Binding-site contacts:
Ligand atom C5 contacts residue PHE1103 of chain 1.A at 4.3 Å (hydrophobic).
Ligand atom C1 contacts residue HIS1101 of chain 1.A at 3.5 Å.
Ligand atom N2 contacts residue ASN1098 of chain 1.A at 2.6 Å (h-bond).
Ligand atom O5 contacts residue ASN1098 of chain 1.A at 2.3 Å (h-bond).
Ligand atom C7 contacts residue ASN1098 of chain 1.A at 3.1 Å.
Ligand atom O5 contacts residue HIS1101 of chain 1.A at 3.9 Å.
Ligand atom N2 contacts residue THR1100 of chain 1.A at 3.5 Å (h-bond).
Ligand atom C2 contacts residue ASN1098 of chain 1.A at 2.2 Å.
Ligand atom C3 contacts residue ASN1098 of chain 1.A at 3.6 Å.
Ligand atom C4 contacts residue HIS1101 of chain 1.A at 4.0 Å.
Ligand atom C2 contacts residue HIS1101 of chain 1.A at 4.0 Å.
Ligand atom C3 contacts residue HIS1101 of chain 1.A at 3.6 Å.
Ligand atom C8 contacts residue ASN1098 of chain 1.A at 3.4 Å.
Ligand atom C1 contacts residue ASN1098 of chain 1.A at 1.4 Å.
Ligand atom C6 contacts residue PHE1103 of chain 1.A at 4.1 Å (hydrophobic).
Ligand atom O7 contacts residue ASN1098 of chain 1.A at 3.2 Å (h-bond).
Ligand atom C5 contacts residue ASN1098 of chain 1.A at 3.6 Å.
Ligand atom C8 contacts residue THR1100 of chain 1.A at 4.0 Å.
Ligand atom O4 contacts residue HIS1101 of chain 1.A at 3.5 Å.
Ligand atom C3 contacts residue THR1100 of chain 1.A at 4.1 Å.
Ligand atom C1 contacts residue THR1100 of chain 1.A at 4.1 Å.
Ligand atom C4 contacts residue ASN1098 of chain 1.A at 4.1 Å.
Ligand atom N2 contacts residue HIS1101 of chain 1.A at 4.3 Å.
Ligand atom O5 contacts residue PHE1103 of chain 1.A at 3.9 Å.
Ligand atom C5 contacts residue HIS1101 of chain 1.A at 3.5 Å.
Ligand atom O6 contacts residue PHE1103 of chain 1.A at 3.8 Å.
Ligand atom C8 contacts residue HIS1101 of chain 1.A at 4.2 Å.
Ligand atom C2 contacts residue THR1100 of chain 1.A at 4.1 Å.

Sequence of chain 1.A:
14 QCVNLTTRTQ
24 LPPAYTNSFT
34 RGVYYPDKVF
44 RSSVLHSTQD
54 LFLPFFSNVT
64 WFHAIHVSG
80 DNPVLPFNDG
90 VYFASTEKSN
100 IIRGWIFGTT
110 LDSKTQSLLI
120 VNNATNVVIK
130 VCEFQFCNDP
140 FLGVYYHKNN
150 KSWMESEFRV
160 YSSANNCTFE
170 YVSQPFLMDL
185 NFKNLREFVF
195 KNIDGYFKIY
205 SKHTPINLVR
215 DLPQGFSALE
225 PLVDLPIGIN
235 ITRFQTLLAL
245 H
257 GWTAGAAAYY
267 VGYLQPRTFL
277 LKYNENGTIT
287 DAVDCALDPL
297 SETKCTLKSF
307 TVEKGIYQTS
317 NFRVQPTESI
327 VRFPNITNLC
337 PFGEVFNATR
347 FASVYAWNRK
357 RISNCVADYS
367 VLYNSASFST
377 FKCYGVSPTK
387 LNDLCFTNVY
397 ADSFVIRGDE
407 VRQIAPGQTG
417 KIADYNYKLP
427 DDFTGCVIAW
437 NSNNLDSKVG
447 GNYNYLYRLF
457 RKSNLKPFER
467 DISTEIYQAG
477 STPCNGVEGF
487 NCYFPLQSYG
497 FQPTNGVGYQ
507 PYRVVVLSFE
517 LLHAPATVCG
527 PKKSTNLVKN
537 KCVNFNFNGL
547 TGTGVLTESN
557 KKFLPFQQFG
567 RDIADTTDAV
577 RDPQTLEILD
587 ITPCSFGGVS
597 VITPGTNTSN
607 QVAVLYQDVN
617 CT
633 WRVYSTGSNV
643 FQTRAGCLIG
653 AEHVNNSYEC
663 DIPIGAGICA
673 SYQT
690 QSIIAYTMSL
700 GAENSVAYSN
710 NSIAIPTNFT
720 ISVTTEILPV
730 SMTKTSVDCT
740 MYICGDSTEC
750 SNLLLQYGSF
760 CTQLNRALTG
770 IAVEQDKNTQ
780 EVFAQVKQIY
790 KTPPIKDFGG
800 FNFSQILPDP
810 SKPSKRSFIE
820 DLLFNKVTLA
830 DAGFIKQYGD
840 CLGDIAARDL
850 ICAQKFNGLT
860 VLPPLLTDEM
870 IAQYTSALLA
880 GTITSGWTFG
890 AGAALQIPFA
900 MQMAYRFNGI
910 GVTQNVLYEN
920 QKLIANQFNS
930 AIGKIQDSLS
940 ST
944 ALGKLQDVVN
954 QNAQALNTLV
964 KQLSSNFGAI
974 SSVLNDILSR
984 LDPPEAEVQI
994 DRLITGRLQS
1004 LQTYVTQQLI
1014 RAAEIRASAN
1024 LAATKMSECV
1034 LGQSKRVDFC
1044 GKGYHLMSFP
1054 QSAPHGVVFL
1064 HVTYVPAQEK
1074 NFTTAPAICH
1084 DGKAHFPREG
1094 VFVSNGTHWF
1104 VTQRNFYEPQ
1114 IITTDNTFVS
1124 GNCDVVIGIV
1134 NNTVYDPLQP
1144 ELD

A small-molecule ligand and the protein it binds are described below.
Small molecule (SMILES): CC(=O)N[C@H]1[C@H](O[C@H]2[C@H](O)[C@@H](NC(C)=O)CO[C@@H]2CO)O[C@H](CO)[C@@H](O)[C@@H]1O